Sequence of chain 1.A:
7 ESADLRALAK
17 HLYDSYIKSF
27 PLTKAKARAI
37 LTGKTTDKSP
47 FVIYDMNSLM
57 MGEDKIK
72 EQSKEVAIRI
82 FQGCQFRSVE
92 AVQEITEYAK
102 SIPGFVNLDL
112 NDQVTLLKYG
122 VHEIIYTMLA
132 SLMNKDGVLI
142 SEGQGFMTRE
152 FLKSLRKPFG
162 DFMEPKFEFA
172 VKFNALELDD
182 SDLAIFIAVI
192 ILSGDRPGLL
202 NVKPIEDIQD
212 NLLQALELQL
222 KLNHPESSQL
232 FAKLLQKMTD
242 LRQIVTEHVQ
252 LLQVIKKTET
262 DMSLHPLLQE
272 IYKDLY

A small-molecule ligand and the protein it binds are described below.
Small molecule (SMILES): CCCc1cc2c(=O)n(C)oc2c(CCC)c1O[C@H](C(=O)[O-])c1ccc(C(C)C)cc1

Binding-site contacts:
Ligand atom C39 contacts residue TYR273 of chain 1.A at 3.4 Å (hydrophobic).
Ligand atom C27 contacts residue MET164 of chain 1.A at 3.2 Å (hydrophobic).
Ligand atom O8 contacts residue PHE82 of chain 1.A at 3.2 Å.
Ligand atom C39 contacts residue SER89 of chain 1.A at 3.6 Å.
Ligand atom C11 contacts residue ALA78 of chain 1.A at 3.5 Å (hydrophobic).
Ligand atom C4 contacts residue CYS85 of chain 1.A at 3.8 Å (hydrophobic).
Ligand atom C11 contacts residue PHE160 of chain 1.A at 3.7 Å (hydrophobic).
Ligand atom C39 contacts residue HIS249 of chain 1.A at 3.8 Å.
Ligand atom C5 contacts residue PHE163 of chain 1.A at 3.6 Å (hydrophobic).
Ligand atom O60 contacts residue HIS123 of chain 1.A at 2.9 Å (h-bond).
Ligand atom C2 contacts residue HIS249 of chain 1.A at 3.6 Å.
Ligand atom C4 contacts residue PHE163 of chain 1.A at 3.6 Å (hydrophobic).
Ligand atom C26 contacts residue MET164 of chain 1.A at 3.8 Å (hydrophobic).
Ligand atom C20 contacts residue PHE82 of chain 1.A at 3.6 Å (hydrophobic).
Ligand atom C30 contacts residue MET164 of chain 1.A at 3.5 Å (hydrophobic).
Ligand atom O61 contacts residue TYR273 of chain 1.A at 2.5 Å (h-bond).
Ligand atom C10 contacts residue PHE163 of chain 1.A at 3.5 Å (hydrophobic).
Ligand atom O8 contacts residue PHE163 of chain 1.A at 3.5 Å.
Ligand atom C38 contacts residue SER89 of chain 1.A at 3.6 Å.
Ligand atom O60 contacts residue SER89 of chain 1.A at 2.7 Å (h-bond).
Ligand atom C43 contacts residue ILE126 of chain 1.A at 3.3 Å (hydrophobic).
Ligand atom C30 contacts residue LEU130 of chain 1.A at 3.1 Å (hydrophobic).
Ligand atom C41 contacts residue CYS85 of chain 1.A at 2.9 Å (hydrophobic).
Ligand atom O60 contacts residue TYR273 of chain 1.A at 3.4 Å (h-bond).
Ligand atom C6 contacts residue MET164 of chain 1.A at 3.7 Å (hydrophobic).
Ligand atom O36 contacts residue HIS249 of chain 1.A at 3.1 Å.
Ligand atom O61 contacts residue HIS249 of chain 1.A at 2.6 Å (h-bond).
Ligand atom C10 contacts residue CYS85 of chain 1.A at 3.7 Å (hydrophobic).
Ligand atom C50 contacts residue LEU130 of chain 1.A at 3.5 Å (hydrophobic).
Ligand atom C6 contacts residue PHE163 of chain 1.A at 3.6 Å (hydrophobic).
Ligand atom N9 contacts residue PHE163 of chain 1.A at 3.5 Å.
Ligand atom C40 contacts residue SER89 of chain 1.A at 3.3 Å.
Ligand atom N9 contacts residue PHE82 of chain 1.A at 3.6 Å.
Ligand atom C39 contacts residue HIS123 of chain 1.A at 3.6 Å.
Ligand atom C40 contacts residue CYS85 of chain 1.A at 2.8 Å (hydrophobic).
Ligand atom C6 contacts residue CYS85 of chain 1.A at 3.7 Å (hydrophobic).
Ligand atom C5 contacts residue CYS85 of chain 1.A at 3.5 Å (hydrophobic).
Ligand atom C11 contacts residue PHE82 of chain 1.A at 3.4 Å (hydrophobic).
Ligand atom C41 contacts residue SER89 of chain 1.A at 3.6 Å.
Ligand atom C54 contacts residue ILE126 of chain 1.A at 3.5 Å (hydrophobic).